Sequence of chain 1.B:
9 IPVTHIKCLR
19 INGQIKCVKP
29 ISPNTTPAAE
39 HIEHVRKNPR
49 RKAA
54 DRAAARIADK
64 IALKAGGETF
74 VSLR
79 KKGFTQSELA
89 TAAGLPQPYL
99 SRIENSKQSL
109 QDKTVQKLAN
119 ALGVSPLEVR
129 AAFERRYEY

Sequence of chain 1.A:
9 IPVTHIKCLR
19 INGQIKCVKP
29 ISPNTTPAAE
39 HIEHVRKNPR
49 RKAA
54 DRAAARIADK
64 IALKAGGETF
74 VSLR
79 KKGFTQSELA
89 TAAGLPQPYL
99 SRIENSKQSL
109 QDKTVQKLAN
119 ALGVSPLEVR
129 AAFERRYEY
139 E

A protein and the small-molecule ligand that binds it are described below.
Small molecule (SMILES): NC(=O)C[C@H](N)C(=O)O

Binding-site contacts:
Ligand atom ND2 contacts residue LYS24 of chain 1.B at 4.0 Å.
Ligand atom CG contacts residue LYS24 of chain 1.B at 4.3 Å.
Ligand atom OXT contacts residue GLU136 of chain 1.A at 4.3 Å.
Ligand atom ND2 contacts residue LYS27 of chain 1.B at 3.5 Å.
Ligand atom N contacts residue LYS24 of chain 1.B at 2.7 Å (salt-bridge).
Ligand atom O contacts residue LEU17 of chain 1.B at 3.8 Å.
Ligand atom CA contacts residue LEU17 of chain 1.B at 4.3 Å (hydrophobic).
Ligand atom OD1 contacts residue LYS24 of chain 1.B at 3.9 Å.
Ligand atom OXT contacts residue LYS15 of chain 1.B at 4.0 Å.
Ligand atom CG contacts residue VAL26 of chain 1.B at 4.1 Å (hydrophobic).
Ligand atom N contacts residue LEU17 of chain 1.B at 3.4 Å.
Ligand atom CB contacts residue LYS27 of chain 1.B at 4.5 Å.
Ligand atom CA contacts residue LYS27 of chain 1.B at 4.3 Å.
Ligand atom CA contacts residue LYS24 of chain 1.B at 4.1 Å.
Ligand atom CG contacts residue LYS27 of chain 1.B at 4.3 Å.
Ligand atom N contacts residue CYS25 of chain 1.B at 4.1 Å.
Ligand atom C contacts residue LEU17 of chain 1.B at 4.5 Å (hydrophobic).
Ligand atom ND2 contacts residue VAL26 of chain 1.B at 2.8 Å (h-bond).